The small molecule below binds the protein below.
Small molecule (SMILES): CC(=O)N[C@@H]1[C@@H](O)[C@H](O)[C@@H](CO)O[C@H]1O

Binding-site contacts:
Ligand atom C3 contacts residue ASN36 of chain 1.B at 3.8 Å.
Ligand atom N2 contacts residue GLU35 of chain 1.B at 3.3 Å (salt-bridge).
Ligand atom C8 contacts residue ASN36 of chain 1.B at 3.5 Å.
Ligand atom C6 contacts residue SER6 of chain 1.B at 4.1 Å.
Ligand atom C1 contacts residue ASN36 of chain 1.B at 1.4 Å.
Ligand atom C5 contacts residue ASN36 of chain 1.B at 3.7 Å.
Ligand atom C5 contacts residue TYR23 of chain 1.B at 3.6 Å (hydrophobic).
Ligand atom O6 contacts residue SER6 of chain 1.B at 4.0 Å.
Ligand atom C6 contacts residue PRO8 of chain 1.B at 4.3 Å (hydrophobic).
Ligand atom N2 contacts residue ASN36 of chain 1.B at 2.9 Å (h-bond).
Ligand atom C1 contacts residue GLU35 of chain 1.B at 4.4 Å.
Ligand atom O6 contacts residue PRO8 of chain 1.B at 4.0 Å.
Ligand atom C6 contacts residue TYR23 of chain 1.B at 4.3 Å (hydrophobic).
Ligand atom C2 contacts residue GLU35 of chain 1.B at 4.2 Å.
Ligand atom O5 contacts residue ASN36 of chain 1.B at 2.4 Å (h-bond).
Ligand atom O5 contacts residue PRO8 of chain 1.B at 4.2 Å.
Ligand atom C7 contacts residue GLU35 of chain 1.B at 4.1 Å.
Ligand atom C4 contacts residue ASN36 of chain 1.B at 4.2 Å.
Ligand atom C7 contacts residue ASN36 of chain 1.B at 3.4 Å.
Ligand atom O5 contacts residue TYR23 of chain 1.B at 3.6 Å (h-bond).
Ligand atom C2 contacts residue ASN36 of chain 1.B at 2.5 Å.
Ligand atom O7 contacts residue GLU35 of chain 1.B at 4.0 Å.
Ligand atom O7 contacts residue ASN36 of chain 1.B at 4.4 Å.
Ligand atom C1 contacts residue TYR23 of chain 1.B at 3.5 Å (hydrophobic).

Sequence of chain 1.B:
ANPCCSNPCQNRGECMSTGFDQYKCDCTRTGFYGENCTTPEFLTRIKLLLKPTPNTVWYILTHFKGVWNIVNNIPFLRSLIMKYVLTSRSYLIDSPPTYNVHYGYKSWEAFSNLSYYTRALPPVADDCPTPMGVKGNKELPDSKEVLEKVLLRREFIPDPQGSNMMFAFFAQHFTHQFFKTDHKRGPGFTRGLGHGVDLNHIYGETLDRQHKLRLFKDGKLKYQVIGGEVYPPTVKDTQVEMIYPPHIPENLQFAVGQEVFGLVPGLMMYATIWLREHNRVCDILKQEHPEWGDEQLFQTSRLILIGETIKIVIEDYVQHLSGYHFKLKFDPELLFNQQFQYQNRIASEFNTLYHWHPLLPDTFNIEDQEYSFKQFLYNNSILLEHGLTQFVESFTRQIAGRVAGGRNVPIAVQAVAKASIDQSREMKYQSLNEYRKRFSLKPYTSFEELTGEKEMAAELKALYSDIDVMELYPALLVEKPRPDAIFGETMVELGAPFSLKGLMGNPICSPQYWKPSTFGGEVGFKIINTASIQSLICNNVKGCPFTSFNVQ